Binding-site contacts:
Ligand atom C7 contacts residue LYS104 of chain 1.B at 3.5 Å.
Ligand atom C1 contacts residue PRO105 of chain 1.B at 3.4 Å (hydrophobic).
Ligand atom O3 contacts residue MET107 of chain 1.B at 3.5 Å.
Ligand atom C9 contacts residue MET107 of chain 1.B at 4.2 Å (hydrophobic).
Ligand atom C11 contacts residue PHE106 of chain 1.B at 4.0 Å (hydrophobic).
Ligand atom CL contacts residue LEU247 of chain 1.B at 3.3 Å.
Ligand atom N2 contacts residue SER242 of chain 1.B at 3.0 Å (h-bond).
Ligand atom C2 contacts residue LYS104 of chain 1.B at 4.0 Å.
Ligand atom O4 contacts residue LYS251 of chain 1.B at 3.6 Å.
Ligand atom C11 contacts residue SER108 of chain 1.B at 3.3 Å.
Ligand atom O1 contacts residue SER108 of chain 1.B at 3.2 Å (h-bond).
Ligand atom O4 contacts residue LEU247 of chain 1.B at 4.2 Å.
Ligand atom O2 contacts residue PRO105 of chain 1.B at 3.7 Å.
Ligand atom C6 contacts residue LEU239 of chain 1.B at 4.0 Å (hydrophobic).
Ligand atom C14 contacts residue PHE106 of chain 1.B at 4.2 Å (hydrophobic).
Ligand atom CL contacts residue ASP248 of chain 1.B at 3.0 Å.
Ligand atom C14 contacts residue LEU247 of chain 1.B at 3.7 Å (hydrophobic).
Ligand atom N2 contacts residue PRO105 of chain 1.B at 3.9 Å.
Ligand atom O2 contacts residue SER108 of chain 1.B at 2.7 Å (h-bond).
Ligand atom O2 contacts residue MET107 of chain 1.B at 3.3 Å.
Ligand atom C13 contacts residue LEU247 of chain 1.B at 3.9 Å (hydrophobic).
Ligand atom C12 contacts residue MET107 of chain 1.B at 4.2 Å (hydrophobic).
Ligand atom C13 contacts residue PHE106 of chain 1.B at 4.0 Å (hydrophobic).
Ligand atom C11 contacts residue MET107 of chain 1.B at 3.7 Å (hydrophobic).
Ligand atom C6 contacts residue SER242 of chain 1.B at 3.3 Å.
Ligand atom C5 contacts residue LEU239 of chain 1.B at 3.5 Å (hydrophobic).
Ligand atom C1 contacts residue SER242 of chain 1.B at 3.9 Å.
Ligand atom C9 contacts residue PHE106 of chain 1.B at 4.1 Å (hydrophobic).
Ligand atom C14 contacts residue SER242 of chain 1.B at 3.4 Å.
Ligand atom C2 contacts residue PRO105 of chain 1.B at 3.8 Å (hydrophobic).
Ligand atom O3 contacts residue SER108 of chain 1.B at 3.1 Å (h-bond).
Ligand atom C8 contacts residue PRO105 of chain 1.B at 3.5 Å (hydrophobic).
Ligand atom S1 contacts residue SER108 of chain 1.B at 3.3 Å (h-bond).
Ligand atom S1 contacts residue PRO105 of chain 1.B at 4.0 Å.
Ligand atom N1 contacts residue PRO105 of chain 1.B at 2.8 Å (h-bond).
Ligand atom C8 contacts residue SER242 of chain 1.B at 3.9 Å.
Ligand atom C9 contacts residue SER108 of chain 1.B at 3.8 Å.
Ligand atom C12 contacts residue PHE106 of chain 1.B at 3.9 Å (hydrophobic).
Ligand atom C10 contacts residue SER242 of chain 1.B at 3.6 Å.
Ligand atom C7 contacts residue LEU239 of chain 1.B at 3.2 Å (hydrophobic).

Sequence of chain 1.B:
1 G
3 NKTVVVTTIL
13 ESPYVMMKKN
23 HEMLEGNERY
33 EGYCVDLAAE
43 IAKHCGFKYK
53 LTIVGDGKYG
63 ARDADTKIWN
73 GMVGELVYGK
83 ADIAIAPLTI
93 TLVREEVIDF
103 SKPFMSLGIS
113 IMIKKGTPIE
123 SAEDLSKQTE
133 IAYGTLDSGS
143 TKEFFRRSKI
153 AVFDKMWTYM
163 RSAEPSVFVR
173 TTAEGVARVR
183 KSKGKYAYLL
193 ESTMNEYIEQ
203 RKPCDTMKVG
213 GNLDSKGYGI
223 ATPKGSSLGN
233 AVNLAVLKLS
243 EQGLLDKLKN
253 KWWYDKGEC

A protein and the small-molecule ligand that binds it are described below.
Small molecule (SMILES): NS(=O)(=O)c1cc2c(cc1Cl)N[C@H]([C@H]1C[C@H]3C=C[C@@H]1C3)NS2(=O)=O